This small molecule binds to this protein.
Small molecule (SMILES): C[C@@H](c1nc(-c2ccc(C#N)cc2)cs1)[C@](O)(Cn1cncn1)c1cc(F)ccc1F

Binding-site contacts:
Ligand atom S1 contacts residue LEU331 of chain 1.C at 3.7 Å.
Ligand atom C20 contacts residue ALA258 of chain 1.C at 3.8 Å (hydrophobic).
Ligand atom C15 contacts residue HEM1 of chain 1.L at 3.0 Å.
Ligand atom C21 contacts residue TYR95 of chain 1.C at 4.1 Å (hydrophobic).
Ligand atom C contacts residue PHE333 of chain 1.C at 3.7 Å (hydrophobic).
Ligand atom N5 contacts residue THR266 of chain 1.C at 3.7 Å.
Ligand atom C16 contacts residue ALA262 of chain 1.C at 3.4 Å (hydrophobic).
Ligand atom F1 contacts residue TYR95 of chain 1.C at 3.8 Å.
Ligand atom C contacts residue LEU331 of chain 1.C at 3.9 Å (hydrophobic).
Ligand atom F1 contacts residue HEM1 of chain 1.L at 3.0 Å.
Ligand atom C19 contacts residue PHE89 of chain 1.C at 3.6 Å (hydrophobic).
Ligand atom CD1 contacts residue TYR95 of chain 1.C at 3.5 Å (hydrophobic).
Ligand atom CD1 contacts residue TYR82 of chain 1.C at 3.6 Å (hydrophobic).
Ligand atom C14 contacts residue LEU331 of chain 1.C at 3.8 Å (hydrophobic).
Ligand atom C22 contacts residue TYR95 of chain 1.C at 3.7 Å (hydrophobic).
Ligand atom S1 contacts residue TYR82 of chain 1.C at 3.2 Å (h-bond).
Ligand atom C12 contacts residue MET439 of chain 1.C at 3.6 Å (hydrophobic).
Ligand atom N contacts residue PHE84 of chain 1.C at 3.6 Å.
Ligand atom CA contacts residue TYR82 of chain 1.C at 3.8 Å (hydrophobic).
Ligand atom C contacts residue TYR82 of chain 1.C at 3.4 Å (hydrophobic).
Ligand atom N2 contacts residue MET439 of chain 1.C at 3.2 Å.
Ligand atom C19 contacts residue ALA258 of chain 1.C at 3.4 Å (hydrophobic).
Ligand atom N4 contacts residue HEM1 of chain 1.L at 2.1 Å.
Ligand atom CD2 contacts residue ALA262 of chain 1.C at 4.0 Å (hydrophobic).
Ligand atom N5 contacts residue ALA262 of chain 1.C at 3.4 Å.
Ligand atom C8 contacts residue MET335 of chain 1.C at 4.0 Å (hydrophobic).
Ligand atom C16 contacts residue HEM1 of chain 1.L at 3.3 Å.
Ligand atom CD1 contacts residue HEM1 of chain 1.L at 4.0 Å.
Ligand atom C16 contacts residue THR266 of chain 1.C at 3.5 Å.
Ligand atom F2 contacts residue PHE261 of chain 1.C at 3.3 Å.
Ligand atom C22 contacts residue HEM1 of chain 1.L at 4.1 Å.
Ligand atom N3 contacts residue LEU331 of chain 1.C at 3.9 Å.
Ligand atom C7 contacts residue MET335 of chain 1.C at 3.7 Å (hydrophobic).
Ligand atom OH contacts residue HEM1 of chain 1.L at 3.8 Å.
Ligand atom C21 contacts residue HEM1 of chain 1.L at 3.8 Å.
Ligand atom C3 contacts residue TYR82 of chain 1.C at 3.7 Å (hydrophobic).
Ligand atom S1 contacts residue HEM1 of chain 1.L at 3.9 Å.
Ligand atom C15 contacts residue LEU331 of chain 1.C at 4.0 Å (hydrophobic).
Ligand atom C19 contacts residue ALA262 of chain 1.C at 3.7 Å (hydrophobic).
Ligand atom N contacts residue TYR82 of chain 1.C at 4.0 Å.

Sequence of chain 1.C:
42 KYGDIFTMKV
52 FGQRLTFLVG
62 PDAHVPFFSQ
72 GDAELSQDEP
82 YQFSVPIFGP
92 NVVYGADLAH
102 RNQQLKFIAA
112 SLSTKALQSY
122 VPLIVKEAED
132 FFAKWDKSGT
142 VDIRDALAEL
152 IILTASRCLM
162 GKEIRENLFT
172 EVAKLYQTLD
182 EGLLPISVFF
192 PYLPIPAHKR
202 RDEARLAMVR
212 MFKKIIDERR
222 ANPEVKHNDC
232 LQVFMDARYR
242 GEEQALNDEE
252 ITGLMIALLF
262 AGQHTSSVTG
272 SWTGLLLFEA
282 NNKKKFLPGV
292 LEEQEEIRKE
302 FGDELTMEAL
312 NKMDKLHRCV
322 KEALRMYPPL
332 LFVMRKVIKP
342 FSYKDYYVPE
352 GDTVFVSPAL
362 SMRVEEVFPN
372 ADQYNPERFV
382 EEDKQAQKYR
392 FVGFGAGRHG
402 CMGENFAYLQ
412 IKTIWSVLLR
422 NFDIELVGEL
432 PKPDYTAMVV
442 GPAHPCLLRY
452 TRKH